This protein binds this small molecule.
Small molecule (SMILES): Nc1ncnc2c1ncn2[C@H]1C[C@H](O)[C@@H](COP(=O)(O)O)O1

Binding-site contacts:
Ligand atom N7 contacts residue ASN606 of chain 51.A at 4.2 Å.
Ligand atom N9 contacts residue PRO412 of chain 51.A at 4.2 Å.
Ligand atom C2 contacts residue GLY636 of chain 51.A at 3.2 Å.
Ligand atom C8 contacts residue HIS627 of chain 51.A at 3.5 Å.
Ligand atom N1 contacts residue GLY636 of chain 51.A at 2.9 Å (h-bond).
Ligand atom C1' contacts residue HIS627 of chain 51.A at 4.3 Å.
Ligand atom O3' contacts residue PRO628 of chain 51.A at 4.1 Å.
Ligand atom C5 contacts residue SER629 of chain 51.A at 3.5 Å.
Ligand atom N6 contacts residue PHE635 of chain 51.A at 3.7 Å.
Ligand atom C5 contacts residue PRO628 of chain 51.A at 2.7 Å (hydrophobic).
Ligand atom C8 contacts residue PRO412 of chain 51.A at 4.3 Å (hydrophobic).
Ligand atom O1P contacts residue HIS625 of chain 60.A at 2.8 Å (h-bond).
Ligand atom C5 contacts residue PRO412 of chain 51.A at 4.2 Å (hydrophobic).
Ligand atom N3 contacts residue PRO628 of chain 51.A at 3.5 Å (h-bond).
Ligand atom N1 contacts residue VAL411 of chain 51.A at 4.3 Å.
Ligand atom N9 contacts residue PRO628 of chain 51.A at 3.7 Å.
Ligand atom N7 contacts residue PRO412 of chain 51.A at 4.3 Å.
Ligand atom C2' contacts residue HIS627 of chain 51.A at 3.2 Å.
Ligand atom N6 contacts residue GLY634 of chain 51.A at 3.8 Å.
Ligand atom C6 contacts residue PRO628 of chain 51.A at 2.8 Å (hydrophobic).
Ligand atom C8 contacts residue PRO628 of chain 51.A at 3.8 Å (hydrophobic).
Ligand atom O2P contacts residue ASP623 of chain 60.A at 3.2 Å (salt-bridge).
Ligand atom C1' contacts residue PRO628 of chain 51.A at 3.9 Å (hydrophobic).
Ligand atom P contacts residue HIS625 of chain 60.A at 3.9 Å.
Ligand atom C4 contacts residue PRO412 of chain 51.A at 4.1 Å (hydrophobic).
Ligand atom C6 contacts residue PRO412 of chain 51.A at 4.3 Å (hydrophobic).
Ligand atom N7 contacts residue SER629 of chain 51.A at 3.1 Å (h-bond).
Ligand atom C8 contacts residue SER629 of chain 51.A at 4.2 Å.
Ligand atom N1 contacts residue PRO628 of chain 51.A at 3.2 Å (h-bond).
Ligand atom C6 contacts residue SER629 of chain 51.A at 3.5 Å.
Ligand atom N7 contacts residue PRO628 of chain 51.A at 3.3 Å (h-bond).
Ligand atom N7 contacts residue HIS627 of chain 51.A at 4.1 Å.
Ligand atom C2 contacts residue PRO628 of chain 51.A at 3.5 Å (hydrophobic).
Ligand atom N6 contacts residue SER629 of chain 51.A at 3.0 Å (h-bond).
Ligand atom C3' contacts residue HIS627 of chain 51.A at 4.3 Å.
Ligand atom C6 contacts residue GLY636 of chain 51.A at 3.6 Å.
Ligand atom N6 contacts residue GLY636 of chain 51.A at 3.2 Å (h-bond).
Ligand atom C4 contacts residue PRO628 of chain 51.A at 3.0 Å (hydrophobic).
Ligand atom C2' contacts residue PRO628 of chain 51.A at 3.6 Å (hydrophobic).
Ligand atom N6 contacts residue PRO628 of chain 51.A at 3.4 Å (h-bond).

Sequence of chain 51.A:
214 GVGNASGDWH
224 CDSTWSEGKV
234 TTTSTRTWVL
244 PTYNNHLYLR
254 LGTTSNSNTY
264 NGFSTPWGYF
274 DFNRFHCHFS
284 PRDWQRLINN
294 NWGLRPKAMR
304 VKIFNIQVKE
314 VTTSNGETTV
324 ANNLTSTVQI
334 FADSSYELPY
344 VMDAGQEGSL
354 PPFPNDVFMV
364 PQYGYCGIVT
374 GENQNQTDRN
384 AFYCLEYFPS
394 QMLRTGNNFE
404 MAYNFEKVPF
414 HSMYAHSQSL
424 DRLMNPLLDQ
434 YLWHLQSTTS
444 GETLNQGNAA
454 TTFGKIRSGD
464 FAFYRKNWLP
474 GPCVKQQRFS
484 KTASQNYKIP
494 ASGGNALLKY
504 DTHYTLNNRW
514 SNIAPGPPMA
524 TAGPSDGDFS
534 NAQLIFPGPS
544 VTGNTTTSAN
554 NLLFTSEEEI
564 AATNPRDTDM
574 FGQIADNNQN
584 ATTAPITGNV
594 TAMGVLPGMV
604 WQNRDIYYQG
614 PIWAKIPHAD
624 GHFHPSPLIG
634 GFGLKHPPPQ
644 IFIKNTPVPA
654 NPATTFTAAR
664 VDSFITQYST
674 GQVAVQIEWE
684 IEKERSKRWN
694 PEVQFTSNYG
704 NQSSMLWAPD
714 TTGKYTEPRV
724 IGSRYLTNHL

Sequence of chain 60.A:
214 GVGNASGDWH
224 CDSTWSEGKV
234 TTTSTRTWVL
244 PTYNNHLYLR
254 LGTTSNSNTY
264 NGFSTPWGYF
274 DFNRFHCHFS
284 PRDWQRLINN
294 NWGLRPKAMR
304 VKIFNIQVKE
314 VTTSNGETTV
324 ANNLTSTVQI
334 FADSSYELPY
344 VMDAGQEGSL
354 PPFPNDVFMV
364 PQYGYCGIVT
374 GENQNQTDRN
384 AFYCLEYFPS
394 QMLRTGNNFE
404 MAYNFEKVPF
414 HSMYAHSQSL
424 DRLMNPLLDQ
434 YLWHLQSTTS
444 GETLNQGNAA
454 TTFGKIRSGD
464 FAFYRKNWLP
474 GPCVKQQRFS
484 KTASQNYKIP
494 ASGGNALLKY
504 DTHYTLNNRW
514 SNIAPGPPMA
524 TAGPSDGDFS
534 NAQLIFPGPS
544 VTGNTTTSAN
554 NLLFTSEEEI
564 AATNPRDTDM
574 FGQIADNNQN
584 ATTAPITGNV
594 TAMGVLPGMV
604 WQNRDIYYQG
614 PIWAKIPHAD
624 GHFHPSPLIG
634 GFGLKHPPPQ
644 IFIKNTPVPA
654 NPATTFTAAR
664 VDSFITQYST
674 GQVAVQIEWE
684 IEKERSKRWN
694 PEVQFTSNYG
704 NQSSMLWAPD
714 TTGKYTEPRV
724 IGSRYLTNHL